Sequence of chain 1.A:
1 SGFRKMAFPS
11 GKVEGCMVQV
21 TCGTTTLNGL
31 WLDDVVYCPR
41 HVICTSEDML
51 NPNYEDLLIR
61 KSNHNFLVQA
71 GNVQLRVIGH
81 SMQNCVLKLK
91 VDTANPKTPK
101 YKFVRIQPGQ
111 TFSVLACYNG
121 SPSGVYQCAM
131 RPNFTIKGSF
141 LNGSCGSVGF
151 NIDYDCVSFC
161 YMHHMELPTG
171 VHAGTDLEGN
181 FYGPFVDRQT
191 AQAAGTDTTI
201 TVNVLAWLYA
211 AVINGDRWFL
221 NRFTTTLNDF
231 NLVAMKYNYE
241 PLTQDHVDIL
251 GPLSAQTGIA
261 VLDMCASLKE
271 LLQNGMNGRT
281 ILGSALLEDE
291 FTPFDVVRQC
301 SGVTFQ

Binding-site contacts:
Ligand atom O2 contacts residue GLY143 of chain 1.A at 2.8 Å (h-bond).
Ligand atom O3 contacts residue SER144 of chain 1.A at 3.6 Å.
Ligand atom N14 contacts residue GLU166 of chain 1.A at 3.2 Å (salt-bridge).
Ligand atom N33 contacts residue GLU166 of chain 1.A at 3.0 Å (salt-bridge).
Ligand atom O44 contacts residue ALA191 of chain 1.A at 3.6 Å.
Ligand atom C13 contacts residue GLU166 of chain 1.A at 3.6 Å.
Ligand atom O27 contacts residue MET165 of chain 1.A at 3.2 Å.
Ligand atom O51 contacts residue ALA191 of chain 1.A at 3.6 Å.
Ligand atom O54 contacts residue THR190 of chain 1.A at 3.6 Å.
Ligand atom O3 contacts residue LEU27 of chain 1.A at 3.2 Å.
Ligand atom C19 contacts residue HIS164 of chain 1.A at 3.5 Å.
Ligand atom C38 contacts residue MET165 of chain 1.A at 3.5 Å (hydrophobic).
Ligand atom O3 contacts residue CYS145 of chain 1.A at 3.3 Å (h-bond).
Ligand atom N39 contacts residue THR190 of chain 1.A at 3.0 Å (h-bond).
Ligand atom O15 contacts residue HIS163 of chain 1.A at 2.7 Å (h-bond).
Ligand atom O2 contacts residue ASN142 of chain 1.A at 2.9 Å (h-bond).
Ligand atom N10 contacts residue CYS145 of chain 1.A at 3.1 Å (h-bond).
Ligand atom O47 contacts residue GLN189 of chain 1.A at 3.6 Å (h-bond).
Ligand atom C8 contacts residue CYS145 of chain 1.A at 2.7 Å (hydrophobic).
Ligand atom O3 contacts residue THR26 of chain 1.A at 3.6 Å (h-bond).
Ligand atom O27 contacts residue GLU166 of chain 1.A at 3.0 Å (salt-bridge).
Ligand atom C6 contacts residue CYS145 of chain 1.A at 1.8 Å (hydrophobic).
Ligand atom O51 contacts residue THR190 of chain 1.A at 3.4 Å.
Ligand atom C55 contacts residue ASN51 of chain 1.A at 3.6 Å.
Ligand atom C11 contacts residue CYS145 of chain 1.A at 3.2 Å (hydrophobic).
Ligand atom C56 contacts residue ASN51 of chain 1.A at 3.5 Å.
Ligand atom C4 contacts residue THR26 of chain 1.A at 3.3 Å.
Ligand atom O35 contacts residue GLN189 of chain 1.A at 3.2 Å.
Ligand atom C38 contacts residue ARG188 of chain 1.A at 2.9 Å.
Ligand atom N14 contacts residue PHE140 of chain 1.A at 3.2 Å (h-bond).
Ligand atom O15 contacts residue PHE140 of chain 1.A at 3.5 Å.
Ligand atom C36 contacts residue GLU166 of chain 1.A at 3.5 Å.
Ligand atom C5 contacts residue HIS41 of chain 1.A at 3.4 Å.
Ligand atom O15 contacts residue GLU166 of chain 1.A at 3.4 Å.
Ligand atom C5 contacts residue CYS145 of chain 1.A at 2.8 Å (hydrophobic).
Ligand atom O3 contacts residue GLY143 of chain 1.A at 3.2 Å.
Ligand atom N25 contacts residue GLN189 of chain 1.A at 3.0 Å (h-bond).
Ligand atom N10 contacts residue HIS164 of chain 1.A at 3.0 Å (h-bond).
Ligand atom C37 contacts residue THR190 of chain 1.A at 3.6 Å.
Ligand atom O15 contacts residue HIS172 of chain 1.A at 3.5 Å.

Sequence of chain 2.A:
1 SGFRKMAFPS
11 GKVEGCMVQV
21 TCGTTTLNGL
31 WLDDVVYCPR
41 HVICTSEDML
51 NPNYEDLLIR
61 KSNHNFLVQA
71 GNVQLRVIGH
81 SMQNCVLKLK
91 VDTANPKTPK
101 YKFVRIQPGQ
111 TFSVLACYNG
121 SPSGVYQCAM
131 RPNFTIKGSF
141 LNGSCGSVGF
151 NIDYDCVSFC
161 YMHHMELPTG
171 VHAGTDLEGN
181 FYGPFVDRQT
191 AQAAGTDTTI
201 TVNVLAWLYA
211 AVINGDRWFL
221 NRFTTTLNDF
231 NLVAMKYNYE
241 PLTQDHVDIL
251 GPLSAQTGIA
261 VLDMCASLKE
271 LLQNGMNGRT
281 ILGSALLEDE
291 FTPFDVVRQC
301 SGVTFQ

A small-molecule ligand and the protein it binds are described below.
Small molecule (SMILES): CC[C@H](NC(=O)CCOCCOCCOCCOCCNC(=O)CCCC[C@H]1[SH]=C[C@@H]2NC(=O)N[C@@H]21)C(=O)N[C@H](C(=O)N[C@@H](CC(C)C)C(=O)N[C@@H](CCC(N)=O)CCS(C)(=O)=O)C(C)(C)C